Sequence of chain 1.E:
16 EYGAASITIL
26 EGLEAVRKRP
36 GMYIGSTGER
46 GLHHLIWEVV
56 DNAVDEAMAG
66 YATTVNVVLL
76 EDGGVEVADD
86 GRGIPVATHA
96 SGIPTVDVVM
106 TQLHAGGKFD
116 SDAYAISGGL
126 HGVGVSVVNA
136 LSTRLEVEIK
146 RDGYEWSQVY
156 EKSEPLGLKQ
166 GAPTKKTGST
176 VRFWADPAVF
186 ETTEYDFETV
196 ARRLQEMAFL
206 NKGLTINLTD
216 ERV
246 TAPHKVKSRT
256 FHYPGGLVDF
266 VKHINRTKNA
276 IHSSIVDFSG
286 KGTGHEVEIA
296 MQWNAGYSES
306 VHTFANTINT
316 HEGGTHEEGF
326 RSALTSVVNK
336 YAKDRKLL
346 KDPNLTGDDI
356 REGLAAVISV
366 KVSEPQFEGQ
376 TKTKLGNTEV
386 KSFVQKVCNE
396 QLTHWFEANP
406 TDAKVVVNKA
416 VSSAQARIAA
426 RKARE

This protein binds this small molecule.
Small molecule (SMILES): Nc1ncnc2c1ncn2[C@@H]1O[C@H](CO[P](=O)(O)O[P](=O)(O)NP(=O)(O)O)[C@@H](O)[C@H]1O

Binding-site contacts:
Ligand atom N3B contacts residue GLY127 of chain 1.E at 3.1 Å (h-bond).
Ligand atom O1G contacts residue LEU125 of chain 1.E at 2.8 Å (h-bond).
Ligand atom O1B contacts residue MG1 of chain 1.CA at 2.0 Å.
Ligand atom O3' contacts residue GLY111 of chain 1.E at 3.3 Å.
Ligand atom O2' contacts residue ILE22 of chain 1.F at 3.3 Å.
Ligand atom O1G contacts residue HIS126 of chain 1.E at 3.0 Å (h-bond).
Ligand atom N3 contacts residue TYR17 of chain 1.F at 2.9 Å (h-bond).
Ligand atom O1A contacts residue GLY129 of chain 1.E at 3.3 Å.
Ligand atom N3B contacts residue LEU125 of chain 1.E at 3.2 Å (h-bond).
Ligand atom O3A contacts residue MG1 of chain 1.CA at 2.9 Å.
Ligand atom PG contacts residue MG1 of chain 1.CA at 3.3 Å.
Ligand atom N7 contacts residue ASN57 of chain 1.E at 3.0 Å.
Ligand atom O3G contacts residue MG1 of chain 1.CA at 2.2 Å.
Ligand atom O2G contacts residue GLY129 of chain 1.E at 2.8 Å (h-bond).
Ligand atom O1A contacts residue ASN57 of chain 1.E at 3.0 Å (h-bond).
Ligand atom C2 contacts residue GLU61 of chain 1.E at 3.4 Å.
Ligand atom O2G contacts residue GLY127 of chain 1.E at 3.2 Å (h-bond).
Ligand atom O2G contacts residue VAL128 of chain 1.E at 2.8 Å (h-bond).
Ligand atom O2A contacts residue VAL128 of chain 1.E at 3.3 Å.
Ligand atom N3B contacts residue MG1 of chain 1.CA at 3.2 Å.
Ligand atom N6 contacts residue ASP84 of chain 1.E at 3.1 Å (salt-bridge).
Ligand atom PB contacts residue MG1 of chain 1.CA at 2.8 Å.
Ligand atom O1G contacts residue GLY124 of chain 1.E at 3.3 Å.
Ligand atom O1A contacts residue MG1 of chain 1.CA at 2.2 Å.
Ligand atom O1G contacts residue LYS377 of chain 1.E at 2.8 Å (salt-bridge).
Ligand atom O3A contacts residue VAL128 of chain 1.E at 3.2 Å (h-bond).
Ligand atom O4' contacts residue VAL104 of chain 1.E at 3.2 Å.
Ligand atom O1B contacts residue LYS113 of chain 1.E at 2.8 Å (salt-bridge).
Ligand atom N3 contacts residue TYR119 of chain 1.E at 3.2 Å (h-bond).
Ligand atom PA contacts residue MG1 of chain 1.CA at 3.0 Å.
Ligand atom O2' contacts residue TYR17 of chain 1.F at 2.7 Å (h-bond).
Ligand atom O2A contacts residue VAL130 of chain 1.E at 3.1 Å (h-bond).
Ligand atom O3A contacts residue GLY127 of chain 1.E at 3.2 Å.
Ligand atom O2A contacts residue GLY129 of chain 1.E at 3.3 Å (h-bond).
Ligand atom O3' contacts residue GLY112 of chain 1.E at 2.8 Å (h-bond).
Ligand atom C8 contacts residue ASN57 of chain 1.E at 3.2 Å.
Ligand atom O1A contacts residue VAL130 of chain 1.E at 2.8 Å (h-bond).
Ligand atom O2G contacts residue GLN375 of chain 1.E at 3.2 Å (h-bond).
Ligand atom O1B contacts residue ASN57 of chain 1.E at 3.0 Å (h-bond).
Ligand atom C5' contacts residue ALA110 of chain 1.E at 3.4 Å (hydrophobic).

Sequence of chain 1.F:
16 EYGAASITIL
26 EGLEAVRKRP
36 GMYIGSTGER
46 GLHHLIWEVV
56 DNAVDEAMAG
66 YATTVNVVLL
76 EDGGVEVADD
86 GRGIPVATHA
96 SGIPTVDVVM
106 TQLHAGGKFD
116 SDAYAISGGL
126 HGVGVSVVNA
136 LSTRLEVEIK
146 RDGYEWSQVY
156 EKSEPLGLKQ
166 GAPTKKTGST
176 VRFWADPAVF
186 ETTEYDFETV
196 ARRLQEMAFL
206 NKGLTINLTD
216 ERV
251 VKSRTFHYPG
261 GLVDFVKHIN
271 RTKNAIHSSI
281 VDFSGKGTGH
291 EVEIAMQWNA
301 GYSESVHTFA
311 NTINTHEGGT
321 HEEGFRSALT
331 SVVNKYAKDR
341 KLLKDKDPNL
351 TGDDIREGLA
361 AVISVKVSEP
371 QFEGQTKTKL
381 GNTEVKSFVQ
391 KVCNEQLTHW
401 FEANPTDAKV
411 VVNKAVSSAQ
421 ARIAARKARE